Sequence of chain 1.D:
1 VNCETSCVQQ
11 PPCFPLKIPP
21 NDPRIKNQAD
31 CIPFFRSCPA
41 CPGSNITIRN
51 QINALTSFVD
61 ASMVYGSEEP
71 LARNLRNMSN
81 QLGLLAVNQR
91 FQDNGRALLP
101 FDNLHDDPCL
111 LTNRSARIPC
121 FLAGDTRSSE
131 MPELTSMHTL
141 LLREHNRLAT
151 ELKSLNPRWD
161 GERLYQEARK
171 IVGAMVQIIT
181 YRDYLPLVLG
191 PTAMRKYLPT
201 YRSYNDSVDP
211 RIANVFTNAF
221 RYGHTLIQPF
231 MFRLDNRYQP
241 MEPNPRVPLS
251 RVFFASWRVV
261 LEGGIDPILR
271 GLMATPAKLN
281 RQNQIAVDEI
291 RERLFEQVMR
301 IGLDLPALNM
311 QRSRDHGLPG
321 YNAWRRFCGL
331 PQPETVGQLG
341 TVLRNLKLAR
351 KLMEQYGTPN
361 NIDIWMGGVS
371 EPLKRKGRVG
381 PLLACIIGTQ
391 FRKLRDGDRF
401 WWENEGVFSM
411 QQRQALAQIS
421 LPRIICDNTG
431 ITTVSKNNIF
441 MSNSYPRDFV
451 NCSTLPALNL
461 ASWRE

Binding-site contacts:
Ligand atom N16 contacts residue ARG127 of chain 1.D at 3.7 Å.
Ligand atom C05 contacts residue ARG127 of chain 1.D at 3.9 Å.
Ligand atom C11 contacts residue HEC1 of chain 1.FA at 3.3 Å.
Ligand atom C06 contacts residue HEC1 of chain 1.FA at 3.4 Å.
Ligand atom N13 contacts residue ARG127 of chain 1.D at 4.0 Å.
Ligand atom N14 contacts residue ARG127 of chain 1.D at 3.1 Å (salt-bridge).
Ligand atom N15 contacts residue HIS95 of chain 1.C at 3.3 Å (h-bond).
Ligand atom C09 contacts residue ARG127 of chain 1.D at 3.5 Å.
Ligand atom C04 contacts residue ARG127 of chain 1.D at 3.7 Å.
Ligand atom C04 contacts residue GLU130 of chain 1.D at 3.9 Å.
Ligand atom C01 contacts residue THR126 of chain 1.D at 3.5 Å.
Ligand atom C10 contacts residue ARG127 of chain 1.D at 3.2 Å.
Ligand atom C02 contacts residue PHE254 of chain 1.D at 3.5 Å (hydrophobic).
Ligand atom C08 contacts residue HEC1 of chain 1.FA at 3.7 Å.
Ligand atom N16 contacts residue GLN91 of chain 1.C at 3.9 Å.
Ligand atom C06 contacts residue ARG127 of chain 1.D at 4.0 Å.
Ligand atom C10 contacts residue HIS95 of chain 1.C at 3.8 Å.
Ligand atom C01 contacts residue ARG127 of chain 1.D at 3.8 Å.
Ligand atom N16 contacts residue HEC1 of chain 1.FA at 3.2 Å (h-bond).
Ligand atom C12 contacts residue HEC1 of chain 1.FA at 4.0 Å.
Ligand atom N17 contacts residue PHE99 of chain 1.C at 3.8 Å.
Ligand atom C02 contacts residue ARG127 of chain 1.D at 3.7 Å.
Ligand atom C12 contacts residue PHE295 of chain 1.D at 3.8 Å (hydrophobic).
Ligand atom C03 contacts residue ARG127 of chain 1.D at 3.9 Å.
Ligand atom N13 contacts residue HEC1 of chain 1.FA at 3.6 Å.
Ligand atom N13 contacts residue GLN91 of chain 1.C at 4.0 Å.
Ligand atom C04 contacts residue PHE254 of chain 1.D at 3.5 Å (hydrophobic).
Ligand atom C11 contacts residue ARG127 of chain 1.D at 3.8 Å.
Ligand atom N15 contacts residue HEC1 of chain 1.FA at 3.6 Å.
Ligand atom N16 contacts residue HIS95 of chain 1.C at 2.9 Å (h-bond).
Ligand atom C10 contacts residue HEC1 of chain 1.FA at 3.2 Å.
Ligand atom N15 contacts residue GLN91 of chain 1.C at 3.0 Å (h-bond).
Ligand atom C07 contacts residue ARG127 of chain 1.D at 3.8 Å.
Ligand atom C09 contacts residue HEC1 of chain 1.FA at 3.5 Å.
Ligand atom C02 contacts residue THR126 of chain 1.D at 3.8 Å.
Ligand atom N13 contacts residue GLU130 of chain 1.D at 3.2 Å.
Ligand atom N15 contacts residue GLU130 of chain 1.D at 3.9 Å.
Ligand atom N17 contacts residue HEC1 of chain 1.FA at 2.9 Å (h-bond).
Ligand atom C08 contacts residue ARG127 of chain 1.D at 3.9 Å.
Ligand atom N14 contacts residue HEC1 of chain 1.FA at 3.1 Å.

A protein and the small-molecule ligand that binds it are described below.
Small molecule (SMILES): Nc1cc(Cc2ccccc2)c2[nH]nnc2n1

Sequence of chain 1.C:
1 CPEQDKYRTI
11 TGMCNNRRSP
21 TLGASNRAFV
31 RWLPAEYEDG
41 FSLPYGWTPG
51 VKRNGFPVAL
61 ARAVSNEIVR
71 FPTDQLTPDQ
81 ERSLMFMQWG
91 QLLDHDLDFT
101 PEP